Binding-site contacts:
Ligand atom CAC contacts residue ILE119 of chain 1.A at 3.8 Å (hydrophobic).
Ligand atom CBA contacts residue GOL1 of chain 1.G at 3.9 Å.
Ligand atom CAP contacts residue TRP54 of chain 1.A at 3.7 Å (hydrophobic).
Ligand atom NAV contacts residue GOL1 of chain 1.G at 3.6 Å (h-bond).
Ligand atom CAE contacts residue ILE119 of chain 1.A at 3.7 Å (hydrophobic).
Ligand atom CBL contacts residue LEU65 of chain 1.A at 3.9 Å (hydrophobic).
Ligand atom CAO contacts residue LEU65 of chain 1.A at 3.9 Å (hydrophobic).
Ligand atom CAI contacts residue ASN113 of chain 1.A at 3.4 Å.
Ligand atom OBN contacts residue GLN58 of chain 1.A at 3.7 Å.
Ligand atom CAJ contacts residue LEU65 of chain 1.A at 3.9 Å (hydrophobic).
Ligand atom CAL contacts residue VAL60 of chain 1.A at 3.5 Å (hydrophobic).
Ligand atom CAS contacts residue LEU67 of chain 1.A at 3.9 Å (hydrophobic).
Ligand atom OBN contacts residue PRO59 of chain 1.A at 3.5 Å (h-bond).
Ligand atom CBF contacts residue PRO55 of chain 1.A at 3.8 Å (hydrophobic).
Ligand atom CBH contacts residue LEU67 of chain 1.A at 3.8 Å (hydrophobic).
Ligand atom CAL contacts residue PRO55 of chain 1.A at 4.0 Å (hydrophobic).
Ligand atom CAN contacts residue LEU65 of chain 1.A at 3.5 Å (hydrophobic).
Ligand atom CAK contacts residue GOL1 of chain 1.G at 3.7 Å.
Ligand atom CAE contacts residue VAL60 of chain 1.A at 3.8 Å (hydrophobic).
Ligand atom CBM contacts residue GLN58 of chain 1.A at 3.5 Å.
Ligand atom CAU contacts residue GOL1 of chain 1.G at 3.8 Å.
Ligand atom CBF contacts residue ILE119 of chain 1.A at 3.7 Å (hydrophobic).
Ligand atom NAD contacts residue VAL60 of chain 1.A at 3.5 Å.
Ligand atom CAL contacts residue ILE119 of chain 1.A at 4.0 Å (hydrophobic).
Ligand atom NAD contacts residue ILE119 of chain 1.A at 3.7 Å.
Ligand atom CAQ contacts residue TRP54 of chain 1.A at 3.6 Å (hydrophobic).
Ligand atom NAV contacts residue ASN113 of chain 1.A at 3.8 Å.
Ligand atom CAU contacts residue LEU67 of chain 1.A at 3.9 Å (hydrophobic).
Ligand atom CAC contacts residue ASN113 of chain 1.A at 3.9 Å.
Ligand atom OAG contacts residue LEU65 of chain 1.A at 3.8 Å.
Ligand atom CAL contacts residue PHE56 of chain 1.A at 3.7 Å (hydrophobic).
Ligand atom CBC contacts residue TRP54 of chain 1.A at 3.9 Å (hydrophobic).
Ligand atom OAM contacts residue ILE119 of chain 1.A at 4.0 Å.
Ligand atom CAZ contacts residue GOL1 of chain 1.G at 3.8 Å.
Ligand atom CAE contacts residue PRO55 of chain 1.A at 3.7 Å (hydrophobic).
Ligand atom NAT contacts residue LEU67 of chain 1.A at 3.6 Å.
Ligand atom OAM contacts residue ASN113 of chain 1.A at 3.0 Å (h-bond).
Ligand atom CBF contacts residue TRP54 of chain 1.A at 3.6 Å (hydrophobic).
Ligand atom CAC contacts residue VAL60 of chain 1.A at 3.9 Å (hydrophobic).
Ligand atom FBD contacts residue GOL1 of chain 1.G at 4.0 Å.

Sequence of chain 1.A:
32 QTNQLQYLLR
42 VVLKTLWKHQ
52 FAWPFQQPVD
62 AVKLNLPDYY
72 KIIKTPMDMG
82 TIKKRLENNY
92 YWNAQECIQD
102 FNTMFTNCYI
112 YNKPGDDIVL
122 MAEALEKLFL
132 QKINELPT

This small molecule binds to this protein.
Small molecule (SMILES): Cc1cc(F)cc(C)c1Oc1ccc(C(C)(C)O)cc1-c1cn(C)c(=O)c2cc(-c3cnc(C4CCC4)[nH]3)oc12